Binding-site contacts:
Ligand atom O contacts residue HIS155 of chain 2.C at 2.8 Å (h-bond).
Ligand atom CB contacts residue LYS66 of chain 2.C at 3.1 Å.
Ligand atom O contacts residue TYR84 of chain 2.C at 2.6 Å (h-bond).
Ligand atom O contacts residue GLN70 of chain 2.C at 3.1 Å (h-bond).
Ligand atom ND2 contacts residue GLN97 of chain 2.C at 2.8 Å (h-bond).
Ligand atom OG contacts residue SER150 of chain 2.C at 2.5 Å (h-bond).
Ligand atom O contacts residue TYR159 of chain 2.C at 2.9 Å (h-bond).
Ligand atom O contacts residue LYS66 of chain 2.C at 2.9 Å.
Ligand atom O contacts residue THR143 of chain 2.C at 3.1 Å (h-bond).
Ligand atom N contacts residue TYR159 of chain 2.C at 3.4 Å (h-bond).
Ligand atom N contacts residue HIS155 of chain 2.C at 3.3 Å.
Ligand atom O contacts residue LYS146 of chain 2.C at 3.0 Å (salt-bridge).
Ligand atom CB contacts residue ALA152 of chain 2.C at 3.4 Å (hydrophobic).
Ligand atom OD1 contacts residue GLN70 of chain 2.C at 2.6 Å (h-bond).
Ligand atom OXT contacts residue ASN80 of chain 2.C at 3.1 Å.
Ligand atom OD1 contacts residue GLN97 of chain 2.C at 3.3 Å (h-bond).
Ligand atom N contacts residue TYR156 of chain 2.C at 2.9 Å (h-bond).
Ligand atom OG contacts residue LYS66 of chain 2.C at 3.3 Å (salt-bridge).
Ligand atom O contacts residue TRP73 of chain 2.C at 3.2 Å (h-bond).
Ligand atom CG contacts residue GLN97 of chain 2.C at 3.4 Å.
Ligand atom CA contacts residue HIS155 of chain 2.C at 3.2 Å.
Ligand atom CA contacts residue TRP73 of chain 2.C at 3.4 Å (hydrophobic).
Ligand atom CG2 contacts residue TRP73 of chain 2.C at 3.2 Å (hydrophobic).
Ligand atom CB contacts residue GLU63 of chain 2.C at 2.9 Å.
Ligand atom N contacts residue GLU63 of chain 2.C at 3.1 Å (salt-bridge).
Ligand atom ND2 contacts residue TRP73 of chain 2.C at 3.1 Å.
Ligand atom CA contacts residue GLU63 of chain 2.C at 2.8 Å.
Ligand atom O contacts residue TRP147 of chain 2.C at 2.5 Å (h-bond).
Ligand atom CB contacts residue TYR156 of chain 2.C at 3.3 Å (hydrophobic).
Ligand atom O contacts residue TRP73 of chain 2.C at 3.2 Å (h-bond).
Ligand atom CB contacts residue TYR159 of chain 2.C at 3.0 Å (hydrophobic).
Ligand atom CD1 contacts residue TYR159 of chain 2.C at 3.3 Å (hydrophobic).
Ligand atom N contacts residue TYR171 of chain 2.C at 2.8 Å (h-bond).
Ligand atom OG contacts residue GLU163 of chain 2.C at 2.6 Å (salt-bridge).
Ligand atom C contacts residue TRP147 of chain 2.C at 3.3 Å (hydrophobic).
Ligand atom CA contacts residue TYR171 of chain 2.C at 3.3 Å (hydrophobic).
Ligand atom OG contacts residue TRP167 of chain 2.C at 3.4 Å.
Ligand atom N contacts residue SER77 of chain 2.C at 3.2 Å (h-bond).
Ligand atom N contacts residue GLN70 of chain 2.C at 3.1 Å (h-bond).
Ligand atom CB contacts residue SER77 of chain 2.C at 3.2 Å.

Sequence of chain 2.C:
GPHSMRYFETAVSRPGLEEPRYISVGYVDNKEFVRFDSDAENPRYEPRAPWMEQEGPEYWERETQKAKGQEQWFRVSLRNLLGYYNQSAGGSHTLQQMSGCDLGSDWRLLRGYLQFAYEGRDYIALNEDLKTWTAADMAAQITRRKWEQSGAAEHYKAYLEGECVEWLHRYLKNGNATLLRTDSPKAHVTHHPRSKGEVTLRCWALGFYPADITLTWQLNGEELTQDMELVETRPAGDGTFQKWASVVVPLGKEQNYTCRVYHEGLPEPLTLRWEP

A small-molecule ligand and the protein it binds are described below.
Small molecule (SMILES): CC[C@H](C)[C@H](NC(=O)[C@H](CO)NC(=O)[C@H](C)NC(=O)[C@H](C)NC(=O)[C@H](CC(N)=O)NC(=O)[C@H](CCC(N)=O)NC(=O)[C@H](CC(C)C)NC(=O)[C@H](C)NC(=O)[C@@H](N)CO)C(=O)N[C@@H](C)C(=O)O